Sequence of chain 1.B:
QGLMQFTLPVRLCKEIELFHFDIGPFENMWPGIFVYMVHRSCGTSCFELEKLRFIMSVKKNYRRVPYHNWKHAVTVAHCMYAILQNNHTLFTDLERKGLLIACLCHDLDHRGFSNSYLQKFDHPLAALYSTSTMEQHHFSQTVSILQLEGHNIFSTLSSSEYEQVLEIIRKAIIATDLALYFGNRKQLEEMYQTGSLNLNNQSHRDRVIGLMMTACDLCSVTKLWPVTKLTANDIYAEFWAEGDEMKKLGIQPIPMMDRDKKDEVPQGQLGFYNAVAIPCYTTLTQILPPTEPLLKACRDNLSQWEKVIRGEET

Binding-site contacts:
Ligand atom C15 contacts residue MET267 of chain 1.B at 3.8 Å (hydrophobic).
Ligand atom N21 contacts residue GLY279 of chain 1.B at 3.7 Å.
Ligand atom C17 contacts residue TYR247 of chain 1.B at 3.7 Å (hydrophobic).
Ligand atom N19 contacts residue MET267 of chain 1.B at 3.5 Å (h-bond).
Ligand atom C23 contacts residue MET267 of chain 1.B at 3.8 Å (hydrophobic).
Ligand atom C24 contacts residue MET267 of chain 1.B at 3.7 Å (hydrophobic).
Ligand atom C1 contacts residue ILE246 of chain 1.B at 3.5 Å (hydrophobic).
Ligand atom C20 contacts residue MET267 of chain 1.B at 3.6 Å (hydrophobic).
Ligand atom N19 contacts residue GLY279 of chain 1.B at 3.6 Å.
Ligand atom C24 contacts residue TYR247 of chain 1.B at 3.5 Å (hydrophobic).
Ligand atom C13 contacts residue GLU275 of chain 1.B at 3.6 Å.
Ligand atom C22 contacts residue PHE283 of chain 1.B at 3.6 Å (hydrophobic).
Ligand atom C2 contacts residue ILE246 of chain 1.B at 3.6 Å (hydrophobic).
Ligand atom C4 contacts residue ILE246 of chain 1.B at 3.6 Å (hydrophobic).
Ligand atom C12 contacts residue TYR247 of chain 1.B at 3.5 Å (hydrophobic).
Ligand atom C7 contacts residue PHE283 of chain 1.B at 3.7 Å (hydrophobic).
Ligand atom C22 contacts residue GLN280 of chain 1.B at 3.7 Å.
Ligand atom C16 contacts residue MET267 of chain 1.B at 3.7 Å (hydrophobic).
Ligand atom C6 contacts residue PHE283 of chain 1.B at 3.6 Å (hydrophobic).
Ligand atom N21 contacts residue TYR247 of chain 1.B at 2.6 Å (h-bond).
Ligand atom N21 contacts residue MET267 of chain 1.B at 3.5 Å.
Ligand atom C17 contacts residue GLY279 of chain 1.B at 3.4 Å.
Ligand atom C20 contacts residue GLY279 of chain 1.B at 3.5 Å.
Ligand atom C3 contacts residue LEU229 of chain 1.B at 3.5 Å (hydrophobic).
Ligand atom C1 contacts residue VAL232 of chain 1.B at 3.2 Å (hydrophobic).
Ligand atom C13 contacts residue VAL276 of chain 1.B at 3.5 Å (hydrophobic).
Ligand atom C8 contacts residue PHE250 of chain 1.B at 3.6 Å (hydrophobic).
Ligand atom C20 contacts residue TYR247 of chain 1.B at 3.5 Å (hydrophobic).
Ligand atom C15 contacts residue PRO266 of chain 1.B at 3.5 Å (hydrophobic).
Ligand atom C11 contacts residue GLY279 of chain 1.B at 3.6 Å.
Ligand atom C18 contacts residue MET267 of chain 1.B at 3.7 Å (hydrophobic).
Ligand atom C14 contacts residue LYS272 of chain 1.B at 3.5 Å.
Ligand atom C11 contacts residue MET267 of chain 1.B at 3.6 Å (hydrophobic).
Ligand atom C9 contacts residue GLN280 of chain 1.B at 3.7 Å.
Ligand atom C17 contacts residue MET267 of chain 1.B at 3.5 Å (hydrophobic).
Ligand atom C14 contacts residue GLU275 of chain 1.B at 3.5 Å.
Ligand atom C22 contacts residue TYR247 of chain 1.B at 3.7 Å (hydrophobic).
Ligand atom C24 contacts residue GLN280 of chain 1.B at 3.6 Å.
Ligand atom C5 contacts residue PHE283 of chain 1.B at 3.7 Å (hydrophobic).
Ligand atom N10 contacts residue GLN280 of chain 1.B at 3.0 Å (h-bond).

The small molecule below binds the protein below.
Small molecule (SMILES): Cn1cc(-c2ccccc2)nc1CCc1ccc2ccccc2n1